This protein binds this small molecule.
Small molecule (SMILES): CC(=O)N[C@@H]1[C@@H](O)[C@H](O)[C@@H](CO)O[C@H]1O

Sequence of chain 1.C:
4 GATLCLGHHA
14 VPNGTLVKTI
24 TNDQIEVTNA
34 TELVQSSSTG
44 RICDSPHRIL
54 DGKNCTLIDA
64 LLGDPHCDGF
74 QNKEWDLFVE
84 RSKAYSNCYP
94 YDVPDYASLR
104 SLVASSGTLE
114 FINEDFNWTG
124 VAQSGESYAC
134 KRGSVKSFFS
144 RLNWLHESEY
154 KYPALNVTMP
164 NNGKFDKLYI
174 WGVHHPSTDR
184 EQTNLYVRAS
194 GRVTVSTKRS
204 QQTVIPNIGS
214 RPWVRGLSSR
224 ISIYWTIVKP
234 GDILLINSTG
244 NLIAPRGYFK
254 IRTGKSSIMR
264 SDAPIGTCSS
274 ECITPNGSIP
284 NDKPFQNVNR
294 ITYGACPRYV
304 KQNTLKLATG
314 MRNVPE

Binding-site contacts:
Ligand atom O6 contacts residue TYR88 of chain 1.C at 3.5 Å (h-bond).
Ligand atom C2 contacts residue ASN57 of chain 1.C at 3.1 Å.
Ligand atom N2 contacts residue ASN57 of chain 1.C at 3.5 Å (h-bond).
Ligand atom C1 contacts residue ASN57 of chain 1.C at 3.3 Å.
Ligand atom C3 contacts residue ASN57 of chain 1.C at 4.5 Å.
Ligand atom C7 contacts residue ASN57 of chain 1.C at 3.4 Å.
Ligand atom O5 contacts residue ASN57 of chain 1.C at 3.8 Å.
Ligand atom O7 contacts residue ASN57 of chain 1.C at 3.0 Å (h-bond).